Sequence of chain 1.K:
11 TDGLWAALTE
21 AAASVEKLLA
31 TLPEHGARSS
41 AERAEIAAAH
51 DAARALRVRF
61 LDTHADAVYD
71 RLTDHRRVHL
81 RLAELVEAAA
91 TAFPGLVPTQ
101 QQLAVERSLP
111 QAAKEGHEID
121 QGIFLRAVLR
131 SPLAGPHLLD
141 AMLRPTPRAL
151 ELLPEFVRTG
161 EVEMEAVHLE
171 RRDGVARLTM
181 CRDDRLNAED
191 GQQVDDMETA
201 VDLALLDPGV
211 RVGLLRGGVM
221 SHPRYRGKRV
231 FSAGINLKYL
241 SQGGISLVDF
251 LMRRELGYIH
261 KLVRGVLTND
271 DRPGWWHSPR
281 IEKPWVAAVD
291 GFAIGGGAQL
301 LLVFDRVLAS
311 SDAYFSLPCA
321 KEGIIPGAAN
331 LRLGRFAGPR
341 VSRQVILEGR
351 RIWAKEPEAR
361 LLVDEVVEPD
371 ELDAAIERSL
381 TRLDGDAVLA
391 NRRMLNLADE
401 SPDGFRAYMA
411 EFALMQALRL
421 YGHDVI

A small-molecule ligand and the protein it binds are described below.
Small molecule (SMILES): CC(C)(COP(=O)(O)OP(=O)(O)OC[C@H]1O[C@@H](n2cnc3c(N)ncnc32)[C@H](O)[C@@H]1OP(=O)(O)O)[C@@H](O)C(=O)NCCC(=O)NCCS/C(O)=C/c1cc(O)cc(O)c1

Binding-site contacts:
Ligand atom O5' contacts residue LEU186 of chain 1.K at 3.4 Å.
Ligand atom CAB contacts residue CYS319 of chain 1.K at 3.3 Å (hydrophobic).
Ligand atom CAJ contacts residue GLU189 of chain 1.K at 3.5 Å.
Ligand atom OAK contacts residue GLY327 of chain 1.K at 2.9 Å (h-bond).
Ligand atom C6A contacts residue ILE235 of chain 1.K at 3.5 Å (hydrophobic).
Ligand atom OAD contacts residue ILE235 of chain 1.K at 2.9 Å (h-bond).
Ligand atom SAA contacts residue CYS319 of chain 1.K at 3.2 Å (h-bond).
Ligand atom OAL contacts residue GLU189 of chain 1.K at 2.5 Å (salt-bridge).
Ligand atom O2' contacts residue LYS238 of chain 1.K at 3.0 Å (salt-bridge).
Ligand atom N4P contacts residue ALA233 of chain 1.K at 2.9 Å (h-bond).
Ligand atom CAC contacts residue CYS319 of chain 1.K at 3.4 Å (hydrophobic).
Ligand atom C5' contacts residue HIS222 of chain 1.K at 3.3 Å.
Ligand atom OAK contacts residue ILE325 of chain 1.K at 3.2 Å (h-bond).
Ligand atom CAG contacts residue ILE324 of chain 1.K at 3.5 Å (hydrophobic).
Ligand atom OAD contacts residue GLY296 of chain 1.K at 3.0 Å (h-bond).
Ligand atom N6A contacts residue ALA233 of chain 1.K at 3.0 Å (h-bond).
Ligand atom C6P contacts residue ALA233 of chain 1.K at 3.4 Å (hydrophobic).
Ligand atom OAK contacts residue GLN416 of chain 1.K at 3.2 Å (h-bond).
Ligand atom CAE contacts residue ILE235 of chain 1.K at 3.6 Å (hydrophobic).
Ligand atom O7A contacts residue ASP184 of chain 1.K at 3.1 Å (salt-bridge).
Ligand atom C2A contacts residue ASN236 of chain 1.K at 3.5 Å.
Ligand atom CAI contacts residue ARG254 of chain 1.K at 3.3 Å.
Ligand atom OAD contacts residue GLY295 of chain 1.K at 3.3 Å.
Ligand atom N1A contacts residue LEU237 of chain 1.K at 2.9 Å (h-bond).
Ligand atom N1A contacts residue ILE235 of chain 1.K at 3.2 Å (h-bond).
Ligand atom C12 contacts residue TYR225 of chain 1.K at 3.4 Å (hydrophobic).
Ligand atom CAG contacts residue ILE325 of chain 1.K at 3.2 Å (hydrophobic).
Ligand atom OAL contacts residue ARG254 of chain 1.K at 3.0 Å.
Ligand atom CAC contacts residue ILE324 of chain 1.K at 3.5 Å (hydrophobic).
Ligand atom O5P contacts residue LEU237 of chain 1.K at 3.5 Å.
Ligand atom C13 contacts residue ILE294 of chain 1.K at 3.6 Å (hydrophobic).
Ligand atom C14 contacts residue TYR314 of chain 1.K at 3.4 Å (hydrophobic).
Ligand atom N1A contacts residue ASN236 of chain 1.K at 3.2 Å.
Ligand atom O2A contacts residue ARG224 of chain 1.K at 3.0 Å (salt-bridge).
Ligand atom O5A contacts residue TYR225 of chain 1.K at 2.9 Å (h-bond).
Ligand atom CAB contacts residue ILE235 of chain 1.K at 3.4 Å (hydrophobic).
Ligand atom O8A contacts residue HIS222 of chain 1.K at 2.7 Å.
Ligand atom N7A contacts residue ALA233 of chain 1.K at 3.5 Å.
Ligand atom N6A contacts residue ILE235 of chain 1.K at 2.9 Å (h-bond).
Ligand atom C2A contacts residue LEU237 of chain 1.K at 3.4 Å (hydrophobic).